The protein below binds the small molecule below.
Small molecule (SMILES): Cc1cc(CN2CCC[C@H](c3cc(C(F)F)nc4ncnn34)C2)cc(Cl)n1

Sequence of chain 2.D:
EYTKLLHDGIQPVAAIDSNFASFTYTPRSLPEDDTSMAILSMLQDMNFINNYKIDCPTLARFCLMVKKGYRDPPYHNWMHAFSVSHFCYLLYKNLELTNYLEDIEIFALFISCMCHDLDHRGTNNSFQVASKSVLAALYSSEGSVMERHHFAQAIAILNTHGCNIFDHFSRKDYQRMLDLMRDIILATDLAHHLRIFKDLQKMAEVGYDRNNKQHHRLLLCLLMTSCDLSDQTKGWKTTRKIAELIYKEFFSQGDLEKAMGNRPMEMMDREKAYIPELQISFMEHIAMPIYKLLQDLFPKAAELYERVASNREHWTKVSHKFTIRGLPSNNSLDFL

Binding-site contacts:
Ligand atom CL1 contacts residue MET272 of chain 2.D at 3.8 Å.
Ligand atom C16 contacts residue PHE287 of chain 2.D at 3.6 Å (hydrophobic).
Ligand atom N17 contacts residue GLN237 of chain 2.D at 3.2 Å (h-bond).
Ligand atom N6 contacts residue PHE255 of chain 2.D at 3.7 Å.
Ligand atom CL1 contacts residue TYR252 of chain 2.D at 3.2 Å.
Ligand atom C19 contacts residue LEU234 of chain 2.D at 3.9 Å (hydrophobic).
Ligand atom C23 contacts residue TYR80 of chain 2.D at 3.1 Å (hydrophobic).
Ligand atom C1 contacts residue PHE287 of chain 2.D at 3.7 Å (hydrophobic).
Ligand atom N11 contacts residue PHE287 of chain 2.D at 3.6 Å.
Ligand atom C2 contacts residue ILE251 of chain 2.D at 3.8 Å (hydrophobic).
Ligand atom N15 contacts residue PHE287 of chain 2.D at 3.8 Å.
Ligand atom C13 contacts residue PHE255 of chain 2.D at 3.9 Å (hydrophobic).
Ligand atom N20 contacts residue ILE251 of chain 2.D at 3.8 Å.
Ligand atom C13 contacts residue MET272 of chain 2.D at 3.5 Å (hydrophobic).
Ligand atom C10 contacts residue MET272 of chain 2.D at 3.6 Å (hydrophobic).
Ligand atom C9 contacts residue PHE287 of chain 2.D at 3.8 Å (hydrophobic).
Ligand atom C16 contacts residue GLN237 of chain 2.D at 3.8 Å.
Ligand atom C18 contacts residue TYR80 of chain 2.D at 3.8 Å (hydrophobic).
Ligand atom N17 contacts residue PHE287 of chain 2.D at 3.9 Å.
Ligand atom C3 contacts residue ILE251 of chain 2.D at 3.9 Å (hydrophobic).
Ligand atom C7 contacts residue LEU195 of chain 2.D at 3.8 Å (hydrophobic).
Ligand atom F25 contacts residue ILE247 of chain 2.D at 3.4 Å.
Ligand atom N22 contacts residue GLN284 of chain 2.D at 3.3 Å (h-bond).
Ligand atom C10 contacts residue PHE287 of chain 2.D at 3.7 Å (hydrophobic).
Ligand atom F24 contacts residue GLN237 of chain 2.D at 3.4 Å.
Ligand atom F25 contacts residue ASP236 of chain 2.D at 3.2 Å.
Ligand atom F25 contacts residue TYR80 of chain 2.D at 2.7 Å.
Ligand atom C4 contacts residue HIS81 of chain 2.D at 3.8 Å.
Ligand atom C23 contacts residue LEU234 of chain 2.D at 3.8 Å (hydrophobic).
Ligand atom N22 contacts residue PHE287 of chain 2.D at 3.7 Å.
Ligand atom C12 contacts residue PHE287 of chain 2.D at 3.7 Å (hydrophobic).
Ligand atom C13 contacts residue PHE287 of chain 2.D at 3.9 Å (hydrophobic).
Ligand atom C14 contacts residue ILE251 of chain 2.D at 3.6 Å (hydrophobic).
Ligand atom C21 contacts residue GLN284 of chain 2.D at 3.0 Å.
Ligand atom C21 contacts residue PHE287 of chain 2.D at 3.9 Å (hydrophobic).
Ligand atom C23 contacts residue ASP233 of chain 2.D at 3.9 Å.
Ligand atom N11 contacts residue MET272 of chain 2.D at 3.4 Å.
Ligand atom N22 contacts residue GLN237 of chain 2.D at 3.8 Å.
Ligand atom C12 contacts residue MET272 of chain 2.D at 3.3 Å (hydrophobic).
Ligand atom F24 contacts residue LEU234 of chain 2.D at 2.9 Å.